Sequence of chain 5.A:
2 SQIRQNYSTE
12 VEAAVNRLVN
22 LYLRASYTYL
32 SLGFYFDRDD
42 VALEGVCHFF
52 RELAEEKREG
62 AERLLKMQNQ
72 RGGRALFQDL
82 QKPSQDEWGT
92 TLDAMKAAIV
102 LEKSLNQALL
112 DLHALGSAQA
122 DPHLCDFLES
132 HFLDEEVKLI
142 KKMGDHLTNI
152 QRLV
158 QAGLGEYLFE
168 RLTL

Sequence of chain 17.A:
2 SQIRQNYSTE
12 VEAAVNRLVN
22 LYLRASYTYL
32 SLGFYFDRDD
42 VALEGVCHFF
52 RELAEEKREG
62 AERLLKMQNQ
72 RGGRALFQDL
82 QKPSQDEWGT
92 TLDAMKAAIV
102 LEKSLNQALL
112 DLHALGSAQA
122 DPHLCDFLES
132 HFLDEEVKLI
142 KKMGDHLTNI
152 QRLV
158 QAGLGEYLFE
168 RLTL

This small molecule binds to this protein.
Small molecule (SMILES): CC(C)c1cccc(C(C)C)c1O

Binding-site contacts:
Ligand atom C7 contacts residue ARG59 of chain 5.A at 4.1 Å.
Ligand atom C11 contacts residue PFL1 of chain 5.H at 1.7 Å.
Ligand atom C10 contacts residue SER27 of chain 5.A at 4.3 Å.
Ligand atom C8 contacts residue PFL1 of chain 5.H at 3.7 Å.
Ligand atom C2 contacts residue PFL1 of chain 5.H at 1.4 Å.
Ligand atom C9 contacts residue ARG59 of chain 17.A at 3.5 Å.
Ligand atom C4 contacts residue PFL1 of chain 5.H at 1.0 Å.
Ligand atom C8 contacts residue GLU63 of chain 5.A at 3.4 Å.
Ligand atom C3 contacts residue PFL1 of chain 5.H at 1.5 Å.
Ligand atom C9 contacts residue ALA55 of chain 17.A at 3.8 Å (hydrophobic).
Ligand atom C5 contacts residue PFL1 of chain 5.H at 1.4 Å.
Ligand atom C4 contacts residue TYR28 of chain 17.A at 3.6 Å (hydrophobic).
Ligand atom C11 contacts residue SER27 of chain 5.A at 3.4 Å.
Ligand atom C5 contacts residue LEU81 of chain 17.A at 4.0 Å (hydrophobic).
Ligand atom C7 contacts residue SER27 of chain 17.A at 2.9 Å.
Ligand atom O1 contacts residue ARG59 of chain 5.A at 3.5 Å.
Ligand atom C5 contacts residue LEU81 of chain 5.A at 3.7 Å (hydrophobic).
Ligand atom C9 contacts residue ARG59 of chain 5.A at 3.7 Å.
Ligand atom C1 contacts residue PFL1 of chain 5.H at 1.3 Å.
Ligand atom C7 contacts residue PFL1 of chain 5.H at 2.9 Å.
Ligand atom C12 contacts residue LEU81 of chain 17.A at 3.9 Å (hydrophobic).
Ligand atom C1 contacts residue SER27 of chain 17.A at 4.1 Å.
Ligand atom C9 contacts residue SER27 of chain 17.A at 2.7 Å.
Ligand atom C12 contacts residue LEU24 of chain 17.A at 3.7 Å (hydrophobic).
Ligand atom C11 contacts residue LEU24 of chain 5.A at 3.5 Å (hydrophobic).
Ligand atom C11 contacts residue TYR28 of chain 5.A at 3.6 Å (hydrophobic).
Ligand atom C8 contacts residue LEU31 of chain 17.A at 3.9 Å (hydrophobic).
Ligand atom C3 contacts residue SER27 of chain 17.A at 3.9 Å.
Ligand atom C8 contacts residue ARG59 of chain 5.A at 3.5 Å.
Ligand atom O1 contacts residue PFL1 of chain 5.H at 0.6 Å (h-bond).
Ligand atom C6 contacts residue PFL1 of chain 5.H at 0.2 Å.
Ligand atom C12 contacts residue PFL1 of chain 5.H at 1.0 Å.
Ligand atom C10 contacts residue PFL1 of chain 5.H at 1.3 Å.
Ligand atom C4 contacts residue LEU81 of chain 5.A at 4.0 Å (hydrophobic).
Ligand atom C12 contacts residue TYR28 of chain 5.A at 3.9 Å (hydrophobic).
Ligand atom O1 contacts residue ARG59 of chain 17.A at 3.3 Å.
Ligand atom C3 contacts residue TYR28 of chain 17.A at 3.6 Å (hydrophobic).
Ligand atom C9 contacts residue PFL1 of chain 5.H at 3.1 Å.
Ligand atom C1 contacts residue ARG59 of chain 5.A at 4.3 Å.
Ligand atom C2 contacts residue SER27 of chain 17.A at 3.4 Å.